Sequence of chain 1.A:
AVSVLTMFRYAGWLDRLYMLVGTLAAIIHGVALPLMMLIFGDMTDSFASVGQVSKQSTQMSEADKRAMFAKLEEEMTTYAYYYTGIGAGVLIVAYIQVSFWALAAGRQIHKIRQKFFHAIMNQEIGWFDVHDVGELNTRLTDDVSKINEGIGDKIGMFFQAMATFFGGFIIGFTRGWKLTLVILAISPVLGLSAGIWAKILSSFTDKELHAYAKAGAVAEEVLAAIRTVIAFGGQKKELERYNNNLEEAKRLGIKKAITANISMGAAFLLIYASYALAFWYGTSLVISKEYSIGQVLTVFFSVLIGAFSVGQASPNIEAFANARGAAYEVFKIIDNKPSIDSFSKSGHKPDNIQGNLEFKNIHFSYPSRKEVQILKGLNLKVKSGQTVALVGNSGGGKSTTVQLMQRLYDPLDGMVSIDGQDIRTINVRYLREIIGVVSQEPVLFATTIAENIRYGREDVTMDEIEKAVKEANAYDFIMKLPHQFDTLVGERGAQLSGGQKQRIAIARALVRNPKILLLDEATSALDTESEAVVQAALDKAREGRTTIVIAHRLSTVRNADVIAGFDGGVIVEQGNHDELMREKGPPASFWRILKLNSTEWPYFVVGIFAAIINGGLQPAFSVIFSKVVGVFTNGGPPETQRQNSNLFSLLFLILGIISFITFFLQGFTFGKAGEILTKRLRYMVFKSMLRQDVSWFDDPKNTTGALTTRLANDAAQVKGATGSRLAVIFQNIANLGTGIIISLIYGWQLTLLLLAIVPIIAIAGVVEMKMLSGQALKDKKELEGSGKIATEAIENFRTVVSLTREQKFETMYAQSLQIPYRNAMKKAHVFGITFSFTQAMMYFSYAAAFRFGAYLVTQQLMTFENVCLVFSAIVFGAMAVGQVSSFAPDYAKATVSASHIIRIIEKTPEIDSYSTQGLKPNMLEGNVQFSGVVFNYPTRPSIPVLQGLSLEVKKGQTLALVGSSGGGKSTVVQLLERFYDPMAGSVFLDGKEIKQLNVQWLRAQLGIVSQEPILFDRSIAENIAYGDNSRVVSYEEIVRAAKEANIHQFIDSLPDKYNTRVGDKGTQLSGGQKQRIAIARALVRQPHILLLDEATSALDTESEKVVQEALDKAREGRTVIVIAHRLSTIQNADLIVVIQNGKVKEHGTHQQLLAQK

Binding-site contacts:
Ligand atom C10 contacts residue GLN721 of chain 1.A at 3.9 Å.
Ligand atom O03 contacts residue MET982 of chain 1.A at 3.9 Å.
Ligand atom O03 contacts residue PHE339 of chain 1.A at 4.0 Å.
Ligand atom S01 contacts residue PHE339 of chain 1.A at 3.5 Å.
Ligand atom C17 contacts residue PHE299 of chain 1.A at 4.0 Å (hydrophobic).
Ligand atom S02 contacts residue PHE990 of chain 1.A at 3.4 Å.
Ligand atom C18 contacts residue LEU335 of chain 1.A at 3.5 Å (hydrophobic).
Ligand atom C16 contacts residue PHE990 of chain 1.A at 3.5 Å (hydrophobic).
Ligand atom C17 contacts residue TYR303 of chain 1.A at 3.1 Å (hydrophobic).
Ligand atom S02 contacts residue PHE299 of chain 1.A at 4.2 Å.
Ligand atom S03 contacts residue GLN721 of chain 1.A at 3.7 Å.
Ligand atom C13 contacts residue TYR306 of chain 1.A at 3.3 Å (hydrophobic).
Ligand atom C14 contacts residue PHE979 of chain 1.A at 3.7 Å (hydrophobic).
Ligand atom S04 contacts residue ILE302 of chain 1.A at 3.5 Å.
Ligand atom C13 contacts residue MET982 of chain 1.A at 3.6 Å (hydrophobic).
Ligand atom C02 contacts residue PHE339 of chain 1.A at 3.6 Å (hydrophobic).
Ligand atom C01 contacts residue PHE339 of chain 1.A at 3.5 Å (hydrophobic).
Ligand atom C14 contacts residue TYR306 of chain 1.A at 3.2 Å (hydrophobic).
Ligand atom C18 contacts residue TYR306 of chain 1.A at 4.2 Å (hydrophobic).
Ligand atom C15 contacts residue MET982 of chain 1.A at 3.7 Å (hydrophobic).
Ligand atom N01 contacts residue TYR306 of chain 1.A at 3.7 Å.
Ligand atom O02 contacts residue GLN721 of chain 1.A at 3.0 Å (h-bond).
Ligand atom N02 contacts residue PHE339 of chain 1.A at 4.2 Å.
Ligand atom C08 contacts residue PHE299 of chain 1.A at 3.3 Å (hydrophobic).
Ligand atom C17 contacts residue GLN721 of chain 1.A at 3.4 Å.
Ligand atom N06 contacts residue MET982 of chain 1.A at 3.5 Å.
Ligand atom C06 contacts residue PHE990 of chain 1.A at 3.3 Å (hydrophobic).
Ligand atom C07 contacts residue PHE990 of chain 1.A at 3.7 Å (hydrophobic).
Ligand atom O03 contacts residue LEU335 of chain 1.A at 4.2 Å.
Ligand atom C15 contacts residue TYR306 of chain 1.A at 2.9 Å (hydrophobic).
Ligand atom C11 contacts residue GLN721 of chain 1.A at 3.1 Å.
Ligand atom N05 contacts residue GLN721 of chain 1.A at 4.1 Å.
Ligand atom N05 contacts residue PHE299 of chain 1.A at 4.0 Å.
Ligand atom O02 contacts residue PHE299 of chain 1.A at 3.3 Å.
Ligand atom C12 contacts residue GLN721 of chain 1.A at 3.7 Å.
Ligand atom C10 contacts residue PHE299 of chain 1.A at 3.2 Å (hydrophobic).
Ligand atom C09 contacts residue PHE299 of chain 1.A at 3.4 Å (hydrophobic).
Ligand atom C12 contacts residue MET982 of chain 1.A at 4.2 Å (hydrophobic).
Ligand atom O03 contacts residue TYR306 of chain 1.A at 2.7 Å (h-bond).
Ligand atom O03 contacts residue PHE979 of chain 1.A at 3.7 Å.

A small-molecule ligand and the protein it binds are described below.
Small molecule (SMILES): C[C@@H]1NC(=O)c2csc(n2)[C@H](CS)NC(=O)c2csc(n2)[C@H](C)NC(=O)c2csc1n2